Sequence of chain 1.A:
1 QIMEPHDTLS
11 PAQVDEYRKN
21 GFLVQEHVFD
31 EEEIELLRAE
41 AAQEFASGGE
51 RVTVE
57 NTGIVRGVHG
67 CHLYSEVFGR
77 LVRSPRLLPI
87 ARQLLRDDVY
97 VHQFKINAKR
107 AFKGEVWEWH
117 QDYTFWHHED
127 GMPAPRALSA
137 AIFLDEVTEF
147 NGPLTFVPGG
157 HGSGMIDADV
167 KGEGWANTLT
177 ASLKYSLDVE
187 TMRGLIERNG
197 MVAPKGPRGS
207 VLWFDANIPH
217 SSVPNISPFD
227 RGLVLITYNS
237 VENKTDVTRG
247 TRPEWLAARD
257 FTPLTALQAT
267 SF

This small molecule binds to this protein.
Small molecule (SMILES): O=C(O)CCC(=O)C(=O)O

Binding-site contacts:
Ligand atom O4 contacts residue ASN103 of chain 1.A at 3.1 Å (h-bond).
Ligand atom O1 contacts residue HIS116 of chain 1.A at 3.2 Å (h-bond).
Ligand atom O5 contacts residue HIS116 of chain 1.A at 3.2 Å.
Ligand atom C1 contacts residue ASN103 of chain 1.A at 4.1 Å.
Ligand atom C2 contacts residue HIS216 of chain 1.A at 3.8 Å.
Ligand atom C1 contacts residue TRP113 of chain 1.A at 4.0 Å (hydrophobic).
Ligand atom O4 contacts residue ARG227 of chain 1.A at 2.8 Å (salt-bridge).
Ligand atom O3 contacts residue SER218 of chain 1.A at 2.8 Å (h-bond).
Ligand atom C5 contacts residue ARG227 of chain 1.A at 3.5 Å.
Ligand atom O3 contacts residue TRP113 of chain 1.A at 3.9 Å.
Ligand atom O2 contacts residue FE1 of chain 1.E at 3.9 Å.
Ligand atom O1 contacts residue LYS101 of chain 1.A at 3.9 Å.
Ligand atom C4 contacts residue TRP113 of chain 1.A at 3.5 Å (hydrophobic).
Ligand atom C5 contacts residue TRP113 of chain 1.A at 3.9 Å (hydrophobic).
Ligand atom C1 contacts residue FE1 of chain 1.E at 2.7 Å.
Ligand atom O3 contacts residue LYS105 of chain 1.A at 3.7 Å.
Ligand atom O2 contacts residue LYS101 of chain 1.A at 3.2 Å.
Ligand atom C3 contacts residue FE1 of chain 1.E at 4.1 Å.
Ligand atom C1 contacts residue LYS101 of chain 1.A at 3.7 Å.
Ligand atom C4 contacts residue ASN103 of chain 1.A at 3.7 Å.
Ligand atom O2 contacts residue ASN103 of chain 1.A at 3.2 Å (h-bond).
Ligand atom O1 contacts residue ASP118 of chain 1.A at 3.1 Å (salt-bridge).
Ligand atom C2 contacts residue FE1 of chain 1.E at 2.7 Å.
Ligand atom O1 contacts residue PRO1 of chain 1.D at 3.2 Å.
Ligand atom C1 contacts residue HIS116 of chain 1.A at 3.9 Å.
Ligand atom O5 contacts residue HIS216 of chain 1.A at 2.8 Å (h-bond).
Ligand atom O1 contacts residue FE1 of chain 1.E at 1.9 Å.
Ligand atom C1 contacts residue PRO1 of chain 1.D at 4.0 Å (hydrophobic).
Ligand atom C5 contacts residue LEU150 of chain 1.A at 3.4 Å (hydrophobic).
Ligand atom O3 contacts residue LEU150 of chain 1.A at 3.1 Å.
Ligand atom O5 contacts residue FE1 of chain 1.E at 2.1 Å.
Ligand atom C2 contacts residue HIS116 of chain 1.A at 3.9 Å.
Ligand atom O3 contacts residue ARG227 of chain 1.A at 2.7 Å (salt-bridge).
Ligand atom C3 contacts residue ASN103 of chain 1.A at 3.3 Å.
Ligand atom C5 contacts residue ASN103 of chain 1.A at 3.8 Å.
Ligand atom C3 contacts residue LEU150 of chain 1.A at 3.9 Å (hydrophobic).
Ligand atom C4 contacts residue LEU150 of chain 1.A at 3.7 Å (hydrophobic).
Ligand atom O1 contacts residue HIS216 of chain 1.A at 4.0 Å.
Ligand atom O2 contacts residue TRP113 of chain 1.A at 3.5 Å.
Ligand atom C5 contacts residue SER218 of chain 1.A at 3.8 Å.